Sequence of chain 3.B:
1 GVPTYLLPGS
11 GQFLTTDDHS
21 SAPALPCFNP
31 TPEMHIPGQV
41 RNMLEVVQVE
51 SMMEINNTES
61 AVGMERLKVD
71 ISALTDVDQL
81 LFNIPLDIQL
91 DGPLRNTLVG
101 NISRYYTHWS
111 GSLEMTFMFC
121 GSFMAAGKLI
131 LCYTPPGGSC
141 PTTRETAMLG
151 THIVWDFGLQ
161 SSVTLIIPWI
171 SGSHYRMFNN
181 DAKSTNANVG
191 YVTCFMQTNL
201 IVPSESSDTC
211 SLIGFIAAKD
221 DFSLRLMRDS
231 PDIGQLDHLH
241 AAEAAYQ

Sequence of chain 2.A:
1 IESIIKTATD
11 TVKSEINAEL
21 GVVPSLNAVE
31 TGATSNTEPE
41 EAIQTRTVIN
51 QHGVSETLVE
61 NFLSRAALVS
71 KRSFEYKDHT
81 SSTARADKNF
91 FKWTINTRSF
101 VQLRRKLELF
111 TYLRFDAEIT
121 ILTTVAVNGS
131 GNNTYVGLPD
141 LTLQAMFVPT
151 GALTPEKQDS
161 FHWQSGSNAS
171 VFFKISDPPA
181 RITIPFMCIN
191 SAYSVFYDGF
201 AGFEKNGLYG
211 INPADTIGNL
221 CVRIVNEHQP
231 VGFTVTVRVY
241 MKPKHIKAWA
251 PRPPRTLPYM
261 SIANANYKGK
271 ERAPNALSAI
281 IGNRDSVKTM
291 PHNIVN

Binding-site contacts:
Ligand atom F3 contacts residue ILE182 of chain 2.A at 3.2 Å.
Ligand atom F2 contacts residue ALA169 of chain 2.A at 2.2 Å.
Ligand atom C2B contacts residue ILE119 of chain 2.A at 3.5 Å (hydrophobic).
Ligand atom C2A contacts residue LEU220 of chain 2.A at 3.8 Å (hydrophobic).
Ligand atom C4 contacts residue PHE115 of chain 2.A at 3.3 Å (hydrophobic).
Ligand atom F2 contacts residue ALA145 of chain 2.A at 3.0 Å.
Ligand atom F3 contacts residue ALA169 of chain 2.A at 3.7 Å.
Ligand atom C5B contacts residue ILE184 of chain 2.A at 3.4 Å (hydrophobic).
Ligand atom CM6 contacts residue MET187 of chain 2.A at 3.8 Å (hydrophobic).
Ligand atom F1 contacts residue SER170 of chain 2.A at 3.7 Å.
Ligand atom CM4 contacts residue ALA145 of chain 2.A at 3.5 Å (hydrophobic).
Ligand atom F1 contacts residue VAL171 of chain 2.A at 3.0 Å.
Ligand atom F2 contacts residue PHE147 of chain 2.A at 3.2 Å.
Ligand atom C6B contacts residue ILE95 of chain 2.A at 3.6 Å (hydrophobic).
Ligand atom CM6 contacts residue ILE184 of chain 2.A at 3.5 Å (hydrophobic).
Ligand atom F1 contacts residue ALA145 of chain 2.A at 3.0 Å.
Ligand atom O1 contacts residue ILE217 of chain 2.A at 3.3 Å.
Ligand atom C1B contacts residue ILE95 of chain 2.A at 3.5 Å (hydrophobic).
Ligand atom CM2 contacts residue ILE119 of chain 2.A at 3.5 Å (hydrophobic).
Ligand atom O1B contacts residue ILE95 of chain 2.A at 3.0 Å.
Ligand atom F2 contacts residue MET146 of chain 2.A at 3.7 Å.
Ligand atom N3A contacts residue ILE182 of chain 2.A at 3.0 Å.
Ligand atom F3 contacts residue ALA24 of chain 2.B at 3.9 Å.
Ligand atom F2 contacts residue SER170 of chain 2.A at 3.5 Å.
Ligand atom C6B contacts residue ILE184 of chain 2.A at 3.7 Å (hydrophobic).
Ligand atom O1A contacts residue LEU220 of chain 2.A at 3.4 Å.
Ligand atom CM2 contacts residue TRP93 of chain 2.A at 3.9 Å (hydrophobic).
Ligand atom F3 contacts residue LEU14 of chain 3.B at 3.9 Å.
Ligand atom C3B contacts residue ILE119 of chain 2.A at 3.5 Å (hydrophobic).
Ligand atom N3A contacts residue PHE147 of chain 2.A at 3.6 Å.
Ligand atom O1A contacts residue ALA145 of chain 2.A at 3.8 Å.
Ligand atom CM6 contacts residue ILE217 of chain 2.A at 3.4 Å (hydrophobic).
Ligand atom C3A contacts residue ILE182 of chain 2.A at 3.2 Å (hydrophobic).
Ligand atom CM4 contacts residue ILE182 of chain 2.A at 3.6 Å (hydrophobic).
Ligand atom C2A contacts residue ILE182 of chain 2.A at 3.6 Å (hydrophobic).
Ligand atom CM4 contacts residue ALA169 of chain 2.A at 3.5 Å (hydrophobic).
Ligand atom CM3 contacts residue THR97 of chain 2.A at 3.9 Å.
Ligand atom N3A contacts residue ILE184 of chain 2.A at 3.9 Å.
Ligand atom O1A contacts residue ILE182 of chain 2.A at 3.9 Å.
Ligand atom N1A contacts residue LEU220 of chain 2.A at 3.0 Å.

The protein below binds the small molecule below.
Small molecule (SMILES): Cc1cc(CCCOc2c(C)cc(-c3noc(C(F)(F)F)n3)cc2C)on1

Sequence of chain 2.B:
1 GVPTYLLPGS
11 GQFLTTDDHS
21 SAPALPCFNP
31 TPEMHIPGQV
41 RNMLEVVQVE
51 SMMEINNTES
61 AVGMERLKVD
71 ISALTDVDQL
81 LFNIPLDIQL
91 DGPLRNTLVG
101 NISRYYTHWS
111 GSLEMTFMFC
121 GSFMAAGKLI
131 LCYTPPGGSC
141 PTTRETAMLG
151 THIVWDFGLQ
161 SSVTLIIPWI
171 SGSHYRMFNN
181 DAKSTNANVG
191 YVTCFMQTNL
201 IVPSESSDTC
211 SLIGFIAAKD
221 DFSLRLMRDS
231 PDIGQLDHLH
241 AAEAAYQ